A protein and the small-molecule ligand that binds it are described below.
Small molecule (SMILES): Nc1ccn([C@H]2C[C@H](O)[C@@H](CO[P](=O)(O)O[P](=O)(O)OP(=O)(O)O)O2)c(=O)n1

Binding-site contacts:
Ligand atom O1B contacts residue GLN372 of chain 1.B at 3.3 Å.
Ligand atom O3' contacts residue GLU374 of chain 1.B at 3.3 Å (salt-bridge).
Ligand atom C5' contacts residue DOC9 of chain 1.E at 3.4 Å.
Ligand atom O2G contacts residue MG1 of chain 1.K at 2.0 Å.
Ligand atom O4' contacts residue ARG331 of chain 1.B at 3.2 Å (salt-bridge).
Ligand atom O3' contacts residue ILE373 of chain 1.B at 3.4 Å.
Ligand atom PA contacts residue MG1 of chain 1.K at 3.5 Å.
Ligand atom O2B contacts residue GLN372 of chain 1.B at 3.2 Å (h-bond).
Ligand atom O2G contacts residue TYR370 of chain 1.B at 3.2 Å (h-bond).
Ligand atom PA contacts residue LYS422 of chain 1.B at 3.5 Å.
Ligand atom C5' contacts residue ASP546 of chain 1.B at 3.5 Å.
Ligand atom C5 contacts residue DOC9 of chain 1.E at 3.6 Å.
Ligand atom O3A contacts residue LYS422 of chain 1.B at 3.4 Å (salt-bridge).
Ligand atom PB contacts residue MG1 of chain 1.K at 3.3 Å.
Ligand atom O3B contacts residue HIS398 of chain 1.B at 3.5 Å (h-bond).
Ligand atom O3B contacts residue GLN372 of chain 1.B at 3.4 Å (h-bond).
Ligand atom PG contacts residue MG1 of chain 1.K at 3.4 Å.
Ligand atom C3' contacts residue PHE426 of chain 1.B at 3.5 Å (hydrophobic).
Ligand atom O4' contacts residue DOC9 of chain 1.E at 3.3 Å.
Ligand atom O3G contacts residue ARG418 of chain 1.B at 3.0 Å (salt-bridge).
Ligand atom O2A contacts residue MG1 of chain 1.K at 2.2 Å.
Ligand atom O1A contacts residue LYS422 of chain 1.B at 2.7 Å (salt-bridge).
Ligand atom O2B contacts residue MG1 of chain 1.K at 2.3 Å.
Ligand atom O3' contacts residue PHE426 of chain 1.B at 3.1 Å.
Ligand atom C2' contacts residue GLU374 of chain 1.B at 3.4 Å.
Ligand atom O3G contacts residue GLN372 of chain 1.B at 3.2 Å (h-bond).
Ligand atom O1B contacts residue HIS398 of chain 1.B at 3.0 Å (h-bond).
Ligand atom O1G contacts residue LYS422 of chain 1.B at 2.9 Å (salt-bridge).
Ligand atom O2B contacts residue ASP546 of chain 1.B at 3.2 Å (salt-bridge).
Ligand atom O1B contacts residue PHE426 of chain 1.B at 3.3 Å.
Ligand atom O5' contacts residue DOC9 of chain 1.E at 3.1 Å.
Ligand atom C2' contacts residue PHE426 of chain 1.B at 3.4 Å (hydrophobic).
Ligand atom PG contacts residue GLN372 of chain 1.B at 3.7 Å.
Ligand atom O2B contacts residue TYR370 of chain 1.B at 3.4 Å (h-bond).
Ligand atom O2A contacts residue ASP546 of chain 1.B at 2.9 Å (salt-bridge).
Ligand atom C1' contacts residue GLU374 of chain 1.B at 3.5 Å.
Ligand atom O2B contacts residue ILE373 of chain 1.B at 3.4 Å (h-bond).
Ligand atom C6 contacts residue DOC9 of chain 1.E at 3.7 Å.
Ligand atom N4 contacts residue DOC9 of chain 1.E at 3.5 Å (h-bond).
Ligand atom O1G contacts residue ARG418 of chain 1.B at 2.9 Å (salt-bridge).

Sequence of chain 1.B:
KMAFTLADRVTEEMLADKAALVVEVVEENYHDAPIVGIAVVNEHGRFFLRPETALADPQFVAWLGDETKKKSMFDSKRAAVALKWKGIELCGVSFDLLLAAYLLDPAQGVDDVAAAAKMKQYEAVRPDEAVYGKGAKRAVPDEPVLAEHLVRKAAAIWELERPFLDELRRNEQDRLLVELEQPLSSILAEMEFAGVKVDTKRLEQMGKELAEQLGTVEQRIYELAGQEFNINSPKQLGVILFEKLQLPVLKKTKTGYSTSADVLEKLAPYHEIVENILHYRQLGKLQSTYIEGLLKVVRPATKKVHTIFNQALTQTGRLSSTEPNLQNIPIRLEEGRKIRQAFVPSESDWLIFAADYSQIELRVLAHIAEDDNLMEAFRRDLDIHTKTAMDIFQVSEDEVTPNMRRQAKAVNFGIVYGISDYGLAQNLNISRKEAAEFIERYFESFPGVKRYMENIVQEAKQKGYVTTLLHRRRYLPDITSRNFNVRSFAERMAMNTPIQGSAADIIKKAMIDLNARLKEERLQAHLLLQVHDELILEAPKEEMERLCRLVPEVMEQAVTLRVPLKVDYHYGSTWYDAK